Sequence of chain 1.E:
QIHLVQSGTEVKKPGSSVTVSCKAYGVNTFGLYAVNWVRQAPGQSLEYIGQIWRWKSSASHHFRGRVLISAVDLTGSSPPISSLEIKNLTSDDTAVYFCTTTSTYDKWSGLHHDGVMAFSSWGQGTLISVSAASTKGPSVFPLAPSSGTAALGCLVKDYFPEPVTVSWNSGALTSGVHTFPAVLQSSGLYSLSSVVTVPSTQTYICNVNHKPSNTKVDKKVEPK

Sequence of chain 1.C:
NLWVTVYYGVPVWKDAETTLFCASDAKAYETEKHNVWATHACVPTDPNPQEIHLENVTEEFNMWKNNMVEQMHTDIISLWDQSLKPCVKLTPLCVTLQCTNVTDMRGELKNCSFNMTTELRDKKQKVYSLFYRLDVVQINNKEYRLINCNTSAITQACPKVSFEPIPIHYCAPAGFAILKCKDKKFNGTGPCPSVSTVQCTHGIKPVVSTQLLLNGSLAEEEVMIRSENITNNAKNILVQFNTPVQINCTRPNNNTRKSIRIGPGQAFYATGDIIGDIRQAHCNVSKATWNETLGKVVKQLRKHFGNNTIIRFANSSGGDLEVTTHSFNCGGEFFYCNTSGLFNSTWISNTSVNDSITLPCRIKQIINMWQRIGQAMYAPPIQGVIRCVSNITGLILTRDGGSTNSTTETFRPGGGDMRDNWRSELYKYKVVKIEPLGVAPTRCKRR

Binding-site contacts:
Ligand atom O6 contacts residue HIS3 of chain 1.E at 3.4 Å (h-bond).
Ligand atom C2 contacts residue TYR25 of chain 1.E at 3.3 Å (hydrophobic).
Ligand atom O6 contacts residue ASN245 of chain 1.C at 3.6 Å.
Ligand atom C3 contacts residue TYR25 of chain 1.E at 3.8 Å (hydrophobic).
Ligand atom C1 contacts residue ASN245 of chain 1.C at 1.4 Å.
Ligand atom C6 contacts residue TYR25 of chain 1.E at 4.1 Å (hydrophobic).
Ligand atom C3 contacts residue GLY26 of chain 1.E at 3.6 Å.
Ligand atom C4 contacts residue TYR25 of chain 1.E at 3.9 Å (hydrophobic).
Ligand atom C3 contacts residue HIS3 of chain 1.E at 3.7 Å.
Ligand atom C6 contacts residue GLN1 of chain 1.E at 3.5 Å.
Ligand atom O6 contacts residue ASN248 of chain 1.C at 2.6 Å (h-bond).
Ligand atom C7 contacts residue ASN245 of chain 1.C at 3.1 Å.
Ligand atom C2 contacts residue ASN245 of chain 1.C at 2.5 Å.
Ligand atom O2 contacts residue GLN6 of chain 1.E at 3.7 Å.
Ligand atom C1 contacts residue TYR25 of chain 1.E at 4.0 Å (hydrophobic).
Ligand atom C5 contacts residue HIS3 of chain 1.E at 4.0 Å.
Ligand atom O5 contacts residue ASN248 of chain 1.C at 3.7 Å.
Ligand atom O5 contacts residue TYR25 of chain 1.E at 3.6 Å.
Ligand atom C6 contacts residue ASN248 of chain 1.C at 4.0 Å.
Ligand atom O6 contacts residue THR247 of chain 1.C at 2.9 Å.
Ligand atom O7 contacts residue ASN245 of chain 1.C at 2.6 Å (h-bond).
Ligand atom N2 contacts residue ASN245 of chain 1.C at 3.0 Å (h-bond).
Ligand atom O4 contacts residue GLY26 of chain 1.E at 4.1 Å.
Ligand atom C3 contacts residue ASN245 of chain 1.C at 3.8 Å.
Ligand atom C1 contacts residue HIS3 of chain 1.E at 3.6 Å.
Ligand atom C6 contacts residue HIS3 of chain 1.E at 3.3 Å.
Ligand atom O5 contacts residue HIS3 of chain 1.E at 3.6 Å.
Ligand atom O5 contacts residue GLY26 of chain 1.E at 4.1 Å.
Ligand atom C6 contacts residue HIS3 of chain 1.E at 3.9 Å.
Ligand atom N2 contacts residue GLY26 of chain 1.E at 3.6 Å.
Ligand atom O3 contacts residue GLY26 of chain 1.E at 3.7 Å.
Ligand atom O3 contacts residue GLN1 of chain 1.E at 4.1 Å.
Ligand atom C5 contacts residue ASN245 of chain 1.C at 3.6 Å.
Ligand atom O5 contacts residue ASN245 of chain 1.C at 2.2 Å (h-bond).
Ligand atom C6 contacts residue THR247 of chain 1.C at 3.6 Å.
Ligand atom O7 contacts residue TYR25 of chain 1.E at 3.1 Å.
Ligand atom O6 contacts residue GLN1 of chain 1.E at 3.0 Å (h-bond).
Ligand atom C8 contacts residue GLY26 of chain 1.E at 3.5 Å.
Ligand atom O3 contacts residue TYR25 of chain 1.E at 3.7 Å.
Ligand atom C6 contacts residue VAL5 of chain 1.E at 3.5 Å (hydrophobic).

This protein binds this small molecule.
Small molecule (SMILES): CC(=O)N[C@H]1[C@H](O[C@H]2[C@H](O)[C@@H](NC(C)=O)CO[C@@H]2CO)O[C@H](CO)[C@@H](O[C@@H]2O[C@H](CO[C@H]3O[C@H](CO[C@H]4O[C@H](CO)[C@@H](O)[C@H](O)[C@@H]4O)[C@@H](O)[C@H](O[C@H]4O[C@H](CO)[C@@H](O)[C@H](O)[C@@H]4O)[C@@H]3O)[C@@H](O)[C@H](O[C@H]3O[C@H](CO)[C@@H](O)[C@H](O)[C@@H]3O[C@H]3O[C@H](CO)[C@@H](O)[C@H](O)[C@@H]3O)[C@@H]2O)[C@@H]1O